Binding-site contacts:
Ligand atom C12 contacts residue TYR244 of chain 1.A at 3.1 Å (hydrophobic).
Ligand atom C4 contacts residue LEU240 of chain 1.A at 3.6 Å (hydrophobic).
Ligand atom C14 contacts residue TYR244 of chain 1.A at 4.3 Å (hydrophobic).
Ligand atom C14 contacts residue HIS72 of chain 1.A at 3.9 Å.
Ligand atom N1 contacts residue PHE276 of chain 1.A at 3.6 Å.
Ligand atom N7 contacts residue PHE276 of chain 1.A at 3.5 Å.
Ligand atom N9 contacts residue TYR244 of chain 1.A at 3.6 Å (h-bond).
Ligand atom N3 contacts residue LEU240 of chain 1.A at 4.1 Å.
Ligand atom C8 contacts residue GLN273 of chain 1.A at 4.0 Å.
Ligand atom N7 contacts residue ALA272 of chain 1.A at 4.1 Å.
Ligand atom C8 contacts residue PHE276 of chain 1.A at 3.5 Å (hydrophobic).
Ligand atom O6 contacts residue PHE276 of chain 1.A at 3.7 Å.
Ligand atom O6 contacts residue GLN273 of chain 1.A at 3.3 Å (h-bond).
Ligand atom C8 contacts residue LEU240 of chain 1.A at 3.9 Å (hydrophobic).
Ligand atom C10 contacts residue PHE71 of chain 1.A at 3.9 Å (hydrophobic).
Ligand atom C5 contacts residue PHE276 of chain 1.A at 3.4 Å (hydrophobic).
Ligand atom N7 contacts residue GLN273 of chain 1.A at 2.9 Å (h-bond).
Ligand atom C13 contacts residue TYR244 of chain 1.A at 3.0 Å (hydrophobic).
Ligand atom C11 contacts residue PHE276 of chain 1.A at 4.0 Å (hydrophobic).
Ligand atom N7 contacts residue LEU240 of chain 1.A at 3.6 Å.
Ligand atom N1 contacts residue LEU240 of chain 1.A at 4.2 Å.
Ligand atom C6 contacts residue LEU240 of chain 1.A at 3.7 Å (hydrophobic).
Ligand atom C8 contacts residue ALA272 of chain 1.A at 4.1 Å (hydrophobic).
Ligand atom C6 contacts residue PHE276 of chain 1.A at 3.3 Å (hydrophobic).
Ligand atom C2 contacts residue PHE276 of chain 1.A at 3.7 Å (hydrophobic).
Ligand atom C6 contacts residue GLN273 of chain 1.A at 4.2 Å.
Ligand atom N3 contacts residue TYR244 of chain 1.A at 4.3 Å.
Ligand atom C10 contacts residue ILE223 of chain 1.A at 3.9 Å (hydrophobic).
Ligand atom O6 contacts residue LEU240 of chain 1.A at 4.2 Å.
Ligand atom N9 contacts residue LEU240 of chain 1.A at 3.9 Å.
Ligand atom C4 contacts residue PHE276 of chain 1.A at 3.4 Å (hydrophobic).
Ligand atom O2 contacts residue ILE223 of chain 1.A at 3.4 Å.
Ligand atom C5 contacts residue GLN273 of chain 1.A at 3.9 Å.
Ligand atom C10 contacts residue ASN225 of chain 1.A at 3.8 Å.
Ligand atom C4 contacts residue TYR244 of chain 1.A at 4.1 Å (hydrophobic).
Ligand atom N9 contacts residue PHE276 of chain 1.A at 3.6 Å.
Ligand atom N3 contacts residue PHE276 of chain 1.A at 3.4 Å.
Ligand atom C5 contacts residue LEU240 of chain 1.A at 3.4 Å (hydrophobic).
Ligand atom C11 contacts residue TYR244 of chain 1.A at 3.9 Å (hydrophobic).
Ligand atom C2 contacts residue ILE223 of chain 1.A at 4.0 Å (hydrophobic).

Sequence of chain 1.A:
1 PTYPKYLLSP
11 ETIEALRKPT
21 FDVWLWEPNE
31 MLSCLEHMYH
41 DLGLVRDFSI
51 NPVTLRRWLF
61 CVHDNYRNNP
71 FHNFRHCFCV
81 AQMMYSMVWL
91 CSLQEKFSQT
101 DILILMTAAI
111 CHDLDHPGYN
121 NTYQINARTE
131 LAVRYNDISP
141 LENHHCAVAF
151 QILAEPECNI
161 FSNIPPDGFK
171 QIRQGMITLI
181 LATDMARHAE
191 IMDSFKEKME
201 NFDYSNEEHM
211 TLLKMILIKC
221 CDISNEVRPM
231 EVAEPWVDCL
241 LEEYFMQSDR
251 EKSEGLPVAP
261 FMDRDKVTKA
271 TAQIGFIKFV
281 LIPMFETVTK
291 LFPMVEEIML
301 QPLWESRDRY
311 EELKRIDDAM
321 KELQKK

This small molecule binds to this protein.
Small molecule (SMILES): CC(C)Cn1c(=O)n(C)c(=O)c2nc[nH]c21